Binding-site contacts:
Ligand atom O1 contacts residue SER143 of chain 2.B at 3.3 Å (h-bond).
Ligand atom C5 contacts residue ILE82 of chain 2.B at 3.7 Å (hydrophobic).
Ligand atom C6 contacts residue ILE82 of chain 2.B at 3.6 Å (hydrophobic).
Ligand atom O1 contacts residue ARG89 of chain 2.B at 3.3 Å (salt-bridge).
Ligand atom C12 contacts residue ARG89 of chain 2.B at 3.3 Å.
Ligand atom O2 contacts residue SER143 of chain 2.B at 3.3 Å (h-bond).
Ligand atom C3 contacts residue ILE142 of chain 2.B at 3.8 Å (hydrophobic).
Ligand atom C9 contacts residue CYS86 of chain 2.B at 4.0 Å (hydrophobic).
Ligand atom C9 contacts residue ARG89 of chain 2.B at 3.7 Å.
Ligand atom C8 contacts residue ARG89 of chain 2.B at 3.8 Å.
Ligand atom C13 contacts residue ARG89 of chain 2.B at 3.9 Å.
Ligand atom C4 contacts residue ILE142 of chain 2.B at 3.9 Å (hydrophobic).
Ligand atom C2 contacts residue MET165 of chain 2.B at 4.1 Å (hydrophobic).
Ligand atom C14 contacts residue ILE142 of chain 2.B at 3.7 Å (hydrophobic).
Ligand atom C11 contacts residue LEU131 of chain 2.B at 4.0 Å (hydrophobic).
Ligand atom C12 contacts residue LEU131 of chain 2.B at 3.8 Å (hydrophobic).
Ligand atom C14 contacts residue SER143 of chain 2.B at 3.6 Å.
Ligand atom CL2 contacts residue LEU131 of chain 2.B at 3.6 Å.
Ligand atom C1 contacts residue CYS86 of chain 2.B at 4.0 Å (hydrophobic).
Ligand atom C11 contacts residue ARG89 of chain 2.B at 3.9 Å.
Ligand atom O1 contacts residue ILE142 of chain 2.B at 4.0 Å.
Ligand atom C8 contacts residue LEU131 of chain 2.B at 3.9 Å (hydrophobic).
Ligand atom CL4 contacts residue ARG89 of chain 2.B at 4.0 Å.
Ligand atom O2 contacts residue ARG89 of chain 2.B at 3.4 Å.
Ligand atom CL2 contacts residue MET165 of chain 2.B at 3.4 Å.
Ligand atom C5 contacts residue CYS86 of chain 2.B at 3.8 Å (hydrophobic).
Ligand atom C10 contacts residue SER90 of chain 2.B at 3.7 Å.
Ligand atom C13 contacts residue LEU141 of chain 2.B at 4.0 Å (hydrophobic).
Ligand atom O2 contacts residue ILE142 of chain 2.B at 3.4 Å.
Ligand atom C10 contacts residue ARG89 of chain 2.B at 3.8 Å.
Ligand atom C7 contacts residue LEU131 of chain 2.B at 3.7 Å (hydrophobic).
Ligand atom O1 contacts residue GLU144 of chain 2.B at 3.6 Å.
Ligand atom C10 contacts residue CYS86 of chain 2.B at 3.9 Å (hydrophobic).
Ligand atom C1 contacts residue MET165 of chain 2.B at 3.6 Å (hydrophobic).
Ligand atom C13 contacts residue LEU134 of chain 2.B at 3.7 Å (hydrophobic).
Ligand atom CL4 contacts residue GLY85 of chain 2.B at 3.6 Å.
Ligand atom N1 contacts residue ILE142 of chain 2.B at 3.8 Å.
Ligand atom C14 contacts residue ARG89 of chain 2.B at 3.5 Å.
Ligand atom C6 contacts residue CYS86 of chain 2.B at 3.9 Å (hydrophobic).
Ligand atom C7 contacts residue ARG89 of chain 2.B at 3.7 Å.

Sequence of chain 2.B:
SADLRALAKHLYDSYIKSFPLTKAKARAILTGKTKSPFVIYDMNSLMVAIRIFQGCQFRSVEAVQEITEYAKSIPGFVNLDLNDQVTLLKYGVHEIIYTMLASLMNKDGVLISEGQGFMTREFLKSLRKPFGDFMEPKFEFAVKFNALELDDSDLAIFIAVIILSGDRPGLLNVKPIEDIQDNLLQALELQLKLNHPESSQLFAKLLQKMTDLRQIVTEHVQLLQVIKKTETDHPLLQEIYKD

A protein and the small-molecule ligand that binds it are described below.
Small molecule (SMILES): O=C(O)Cc1ccccc1Nc1c(Cl)cccc1Cl